Binding-site contacts:
Ligand atom O1 contacts residue PHE85 of chain 1.D at 4.5 Å.
Ligand atom C8 contacts residue HEM1 of chain 1.L at 3.8 Å.
Ligand atom C1 contacts residue PHE85 of chain 1.D at 4.5 Å (hydrophobic).
Ligand atom C6 contacts residue HEM1 of chain 1.L at 3.8 Å.
Ligand atom C1 contacts residue ASN275 of chain 1.D at 4.4 Å.
Ligand atom C5 contacts residue ILE344 of chain 1.D at 4.3 Å (hydrophobic).
Ligand atom O2 contacts residue ILE278 of chain 1.D at 4.4 Å.
Ligand atom C3 contacts residue PHE85 of chain 1.D at 3.7 Å (hydrophobic).
Ligand atom C7 contacts residue GLY279 of chain 1.D at 4.0 Å.
Ligand atom C2 contacts residue PHE85 of chain 1.D at 3.5 Å (hydrophobic).
Ligand atom C7 contacts residue HEM1 of chain 1.L at 3.3 Å.
Ligand atom C4 contacts residue LEU348 of chain 1.D at 4.4 Å (hydrophobic).
Ligand atom C3 contacts residue PHE458 of chain 1.D at 3.5 Å (hydrophobic).
Ligand atom O1 contacts residue ASN275 of chain 1.D at 3.4 Å (h-bond).
Ligand atom C3 contacts residue PHE187 of chain 1.D at 4.3 Å (hydrophobic).
Ligand atom C7 contacts residue THR283 of chain 1.D at 4.2 Å.
Ligand atom C1 contacts residue ILE278 of chain 1.D at 3.9 Å (hydrophobic).
Ligand atom O2 contacts residue VAL95 of chain 1.D at 4.2 Å.
Ligand atom C9 contacts residue GLY279 of chain 1.D at 3.7 Å.
Ligand atom C5 contacts residue LEU348 of chain 1.D at 3.8 Å (hydrophobic).
Ligand atom O2 contacts residue GLY279 of chain 1.D at 3.8 Å.
Ligand atom C6 contacts residue ILE344 of chain 1.D at 4.4 Å (hydrophobic).
Ligand atom O1 contacts residue PHE89 of chain 1.D at 3.7 Å.
Ligand atom O1 contacts residue ILE278 of chain 1.D at 4.0 Å.
Ligand atom C4 contacts residue PHE458 of chain 1.D at 4.0 Å (hydrophobic).
Ligand atom C6 contacts residue THR283 of chain 1.D at 3.8 Å.
Ligand atom C6 contacts residue LEU348 of chain 1.D at 4.1 Å (hydrophobic).
Ligand atom C5 contacts residue PHE187 of chain 1.D at 4.3 Å (hydrophobic).
Ligand atom C1 contacts residue PHE96 of chain 1.D at 4.4 Å (hydrophobic).
Ligand atom C2 contacts residue ILE278 of chain 1.D at 4.1 Å (hydrophobic).
Ligand atom C2 contacts residue PHE96 of chain 1.D at 4.4 Å (hydrophobic).
Ligand atom C8 contacts residue GLY279 of chain 1.D at 3.4 Å.
Ligand atom O1 contacts residue PHE96 of chain 1.D at 4.3 Å.
Ligand atom C5 contacts residue PHE458 of chain 1.D at 3.6 Å (hydrophobic).
Ligand atom C5 contacts residue THR283 of chain 1.D at 4.4 Å.
Ligand atom O2 contacts residue ASN275 of chain 1.D at 3.8 Å.

The small molecule below binds the protein below.
Small molecule (SMILES): O=c1ccc2ccccc2o1

Sequence of chain 1.D:
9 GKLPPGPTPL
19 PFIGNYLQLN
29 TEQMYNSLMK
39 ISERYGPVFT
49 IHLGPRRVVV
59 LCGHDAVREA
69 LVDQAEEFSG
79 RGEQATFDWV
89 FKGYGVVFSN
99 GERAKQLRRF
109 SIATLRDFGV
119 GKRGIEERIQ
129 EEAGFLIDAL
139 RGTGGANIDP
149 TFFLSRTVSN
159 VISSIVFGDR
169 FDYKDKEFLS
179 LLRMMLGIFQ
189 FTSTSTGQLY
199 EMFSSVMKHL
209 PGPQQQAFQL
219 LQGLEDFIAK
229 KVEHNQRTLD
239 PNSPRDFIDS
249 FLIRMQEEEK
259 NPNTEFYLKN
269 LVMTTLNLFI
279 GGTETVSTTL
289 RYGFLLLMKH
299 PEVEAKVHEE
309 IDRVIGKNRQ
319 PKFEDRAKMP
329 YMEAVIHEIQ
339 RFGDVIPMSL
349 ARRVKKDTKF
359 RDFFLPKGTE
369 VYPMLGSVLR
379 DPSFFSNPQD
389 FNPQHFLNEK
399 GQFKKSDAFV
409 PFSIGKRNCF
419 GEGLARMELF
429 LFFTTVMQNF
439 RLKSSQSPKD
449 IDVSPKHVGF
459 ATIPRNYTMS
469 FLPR